Binding-site contacts:
Ligand atom C7 contacts residue ASN46 of chain 1.C at 3.6 Å.
Ligand atom C1 contacts residue ASN46 of chain 1.C at 1.4 Å.
Ligand atom C3 contacts residue ASN46 of chain 1.C at 3.8 Å.
Ligand atom N2 contacts residue ASN46 of chain 1.C at 2.9 Å (h-bond).
Ligand atom O7 contacts residue ASN46 of chain 1.C at 3.9 Å.
Ligand atom C4 contacts residue ASN46 of chain 1.C at 4.2 Å.
Ligand atom C2 contacts residue ASN46 of chain 1.C at 2.5 Å.
Ligand atom O5 contacts residue ASN46 of chain 1.C at 2.4 Å (h-bond).
Ligand atom C5 contacts residue ASN46 of chain 1.C at 3.7 Å.

Sequence of chain 1.C:
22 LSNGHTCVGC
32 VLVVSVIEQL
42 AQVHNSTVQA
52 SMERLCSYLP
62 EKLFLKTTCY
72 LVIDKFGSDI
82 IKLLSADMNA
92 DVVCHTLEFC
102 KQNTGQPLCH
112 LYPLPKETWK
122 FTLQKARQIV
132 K

This protein binds this small molecule.
Small molecule (SMILES): CC(=O)N[C@@H]1[C@@H](O)[C@H](O)[C@@H](CO)O[C@H]1O